This protein binds this small molecule.
Small molecule (SMILES): O=C(O)c1cccc(/C=C/c2ccc(O)cc2)c1

Sequence of chain 1.A:
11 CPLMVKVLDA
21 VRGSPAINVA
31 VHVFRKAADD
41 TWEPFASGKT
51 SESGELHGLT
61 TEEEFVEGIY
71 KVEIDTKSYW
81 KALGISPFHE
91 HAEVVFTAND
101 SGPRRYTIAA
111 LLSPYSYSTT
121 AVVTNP

Sequence of chain 2.A:
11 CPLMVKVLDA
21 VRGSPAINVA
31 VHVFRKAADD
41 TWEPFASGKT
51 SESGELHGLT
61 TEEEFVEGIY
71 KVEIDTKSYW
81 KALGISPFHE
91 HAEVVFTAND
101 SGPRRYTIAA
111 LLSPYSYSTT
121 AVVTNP

Binding-site contacts:
Ligand atom C03 contacts residue XOS1 of chain 2.C at 0.3 Å.
Ligand atom C01 contacts residue XOS1 of chain 2.C at 0.3 Å.
Ligand atom C14 contacts residue XOS1 of chain 2.C at 0.2 Å.
Ligand atom C12 contacts residue LEU111 of chain 1.A at 3.9 Å (hydrophobic).
Ligand atom C08 contacts residue XOS1 of chain 2.C at 0.4 Å.
Ligand atom C15 contacts residue XOS1 of chain 2.C at 0.3 Å.
Ligand atom O03 contacts residue LYS16 of chain 1.A at 3.2 Å (salt-bridge).
Ligand atom C10 contacts residue XOS1 of chain 2.C at 0.2 Å.
Ligand atom C07 contacts residue XOS1 of chain 2.C at 1.1 Å.
Ligand atom C15 contacts residue LYS16 of chain 1.A at 3.1 Å.
Ligand atom O03 contacts residue XOS1 of chain 2.C at 0.6 Å.
Ligand atom C11 contacts residue LEU111 of chain 1.A at 3.8 Å (hydrophobic).
Ligand atom C12 contacts residue LEU111 of chain 2.A at 3.9 Å (hydrophobic).
Ligand atom C06 contacts residue XOS1 of chain 2.C at 0.6 Å.
Ligand atom C09 contacts residue XOS1 of chain 2.C at 0.3 Å.
Ligand atom C02 contacts residue LYS16 of chain 2.A at 3.7 Å.
Ligand atom C07 contacts residue ALA109 of chain 1.A at 3.9 Å (hydrophobic).
Ligand atom O02 contacts residue XOS1 of chain 2.C at 1.5 Å.
Ligand atom C06 contacts residue LYS16 of chain 2.A at 3.8 Å.
Ligand atom C04 contacts residue XOS1 of chain 2.C at 1.1 Å.
Ligand atom C13 contacts residue LEU111 of chain 2.A at 3.8 Å (hydrophobic).
Ligand atom C11 contacts residue XOS1 of chain 2.C at 0.1 Å.
Ligand atom O01 contacts residue LEU111 of chain 2.A at 3.7 Å.
Ligand atom O01 contacts residue SER118 of chain 1.A at 3.2 Å (h-bond).
Ligand atom C05 contacts residue XOS1 of chain 2.C at 2.0 Å.
Ligand atom C15 contacts residue LYS16 of chain 2.A at 3.8 Å.
Ligand atom C13 contacts residue XOS1 of chain 2.C at 0.1 Å.
Ligand atom C07 contacts residue LEU18 of chain 2.A at 3.4 Å (hydrophobic).
Ligand atom O01 contacts residue XOS1 of chain 2.C at 0.0 Å (h-bond).
Ligand atom O01 contacts residue LEU111 of chain 1.A at 3.7 Å.
Ligand atom O02 contacts residue LYS16 of chain 1.A at 3.0 Å (salt-bridge).
Ligand atom O02 contacts residue LYS16 of chain 2.A at 3.6 Å (salt-bridge).
Ligand atom C01 contacts residue LYS16 of chain 2.A at 3.2 Å.
Ligand atom C01 contacts residue LYS16 of chain 1.A at 3.8 Å.
Ligand atom C02 contacts residue LYS16 of chain 1.A at 3.8 Å.
Ligand atom O01 contacts residue SER118 of chain 2.A at 3.2 Å (h-bond).
Ligand atom C12 contacts residue XOS1 of chain 2.C at 0.1 Å.
Ligand atom C05 contacts residue LEU18 of chain 2.A at 3.4 Å (hydrophobic).
Ligand atom C04 contacts residue LEU18 of chain 2.A at 3.7 Å (hydrophobic).
Ligand atom C02 contacts residue XOS1 of chain 2.C at 0.1 Å.